Sequence of chain 1.D:
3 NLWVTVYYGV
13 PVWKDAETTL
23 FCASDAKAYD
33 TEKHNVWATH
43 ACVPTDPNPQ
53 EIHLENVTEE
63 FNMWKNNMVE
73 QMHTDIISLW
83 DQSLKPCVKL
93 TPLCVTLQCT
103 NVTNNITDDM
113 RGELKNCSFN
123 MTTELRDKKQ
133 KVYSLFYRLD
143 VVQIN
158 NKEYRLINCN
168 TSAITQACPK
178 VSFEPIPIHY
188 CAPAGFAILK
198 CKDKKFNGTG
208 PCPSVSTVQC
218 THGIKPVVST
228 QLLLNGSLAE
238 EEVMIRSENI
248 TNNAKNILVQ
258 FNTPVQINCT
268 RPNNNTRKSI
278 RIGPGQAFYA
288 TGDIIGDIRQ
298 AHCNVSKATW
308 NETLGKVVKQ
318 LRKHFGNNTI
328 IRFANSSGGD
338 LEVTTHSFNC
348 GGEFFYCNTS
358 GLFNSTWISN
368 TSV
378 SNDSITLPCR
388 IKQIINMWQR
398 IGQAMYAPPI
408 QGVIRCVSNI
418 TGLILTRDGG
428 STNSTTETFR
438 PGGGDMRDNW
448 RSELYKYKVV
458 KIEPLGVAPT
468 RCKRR

A protein and the small-molecule ligand that binds it are described below.
Small molecule (SMILES): CC(=O)N[C@H]1[C@H](O[C@H]2[C@H](O)[C@@H](NC(C)=O)CO[C@@H]2CO)O[C@H](CO)[C@@H](O[C@@H]2O[C@H](CO)[C@@H](O)[C@H](O)[C@@H]2O)[C@@H]1O

Binding-site contacts:
Ligand atom C7 contacts residue ILE164 of chain 1.D at 3.9 Å (hydrophobic).
Ligand atom O7 contacts residue VAL143 of chain 1.D at 4.4 Å.
Ligand atom C1 contacts residue ILE164 of chain 1.D at 4.2 Å (hydrophobic).
Ligand atom O5 contacts residue THR168 of chain 1.D at 4.3 Å.
Ligand atom O5 contacts residue ILE164 of chain 1.D at 4.1 Å.
Ligand atom C5 contacts residue ASN167 of chain 1.D at 3.6 Å.
Ligand atom C7 contacts residue ASN167 of chain 1.D at 3.8 Å.
Ligand atom O6 contacts residue THR168 of chain 1.D at 4.0 Å.
Ligand atom C4 contacts residue ASN167 of chain 1.D at 4.1 Å.
Ligand atom C8 contacts residue ILE164 of chain 1.D at 4.5 Å (hydrophobic).
Ligand atom C7 contacts residue ARG162 of chain 1.D at 4.3 Å.
Ligand atom N2 contacts residue ILE164 of chain 1.D at 4.3 Å.
Ligand atom C2 contacts residue ASN167 of chain 1.D at 2.4 Å.
Ligand atom C3 contacts residue ASN167 of chain 1.D at 3.8 Å.
Ligand atom O7 contacts residue ASN167 of chain 1.D at 4.3 Å.
Ligand atom N2 contacts residue ASN167 of chain 1.D at 2.9 Å (h-bond).
Ligand atom C8 contacts residue ARG162 of chain 1.D at 3.7 Å.
Ligand atom C2 contacts residue ILE164 of chain 1.D at 4.3 Å (hydrophobic).
Ligand atom O7 contacts residue ILE164 of chain 1.D at 3.6 Å.
Ligand atom C1 contacts residue ASN167 of chain 1.D at 1.4 Å.
Ligand atom O5 contacts residue ASN167 of chain 1.D at 2.3 Å (h-bond).